A small-molecule ligand and the protein it binds are described below.
Small molecule (SMILES): CC(=O)N[C@@H]1[C@@H](O)[C@H](O)[C@@H](CO)O[C@H]1O

Binding-site contacts:
Ligand atom O7 contacts residue ASN265 of chain 1.C at 3.6 Å (h-bond).
Ligand atom C4 contacts residue ASN265 of chain 1.C at 4.2 Å.
Ligand atom C7 contacts residue ASN265 of chain 1.C at 3.0 Å.
Ligand atom C1 contacts residue THR267 of chain 1.C at 4.4 Å.
Ligand atom N2 contacts residue ASN265 of chain 1.C at 2.8 Å (h-bond).
Ligand atom O5 contacts residue GLU268 of chain 1.C at 3.1 Å (salt-bridge).
Ligand atom C1 contacts residue ASN265 of chain 1.C at 1.4 Å.
Ligand atom C5 contacts residue GLU268 of chain 1.C at 3.9 Å.
Ligand atom O5 contacts residue ASN265 of chain 1.C at 2.3 Å (h-bond).
Ligand atom C3 contacts residue ASN265 of chain 1.C at 3.8 Å.
Ligand atom C8 contacts residue ASN265 of chain 1.C at 3.4 Å.
Ligand atom C1 contacts residue GLU268 of chain 1.C at 3.8 Å.
Ligand atom C6 contacts residue GLU268 of chain 1.C at 3.8 Å.
Ligand atom C5 contacts residue ASN265 of chain 1.C at 3.6 Å.
Ligand atom C2 contacts residue ASN265 of chain 1.C at 2.5 Å.

Sequence of chain 1.C:
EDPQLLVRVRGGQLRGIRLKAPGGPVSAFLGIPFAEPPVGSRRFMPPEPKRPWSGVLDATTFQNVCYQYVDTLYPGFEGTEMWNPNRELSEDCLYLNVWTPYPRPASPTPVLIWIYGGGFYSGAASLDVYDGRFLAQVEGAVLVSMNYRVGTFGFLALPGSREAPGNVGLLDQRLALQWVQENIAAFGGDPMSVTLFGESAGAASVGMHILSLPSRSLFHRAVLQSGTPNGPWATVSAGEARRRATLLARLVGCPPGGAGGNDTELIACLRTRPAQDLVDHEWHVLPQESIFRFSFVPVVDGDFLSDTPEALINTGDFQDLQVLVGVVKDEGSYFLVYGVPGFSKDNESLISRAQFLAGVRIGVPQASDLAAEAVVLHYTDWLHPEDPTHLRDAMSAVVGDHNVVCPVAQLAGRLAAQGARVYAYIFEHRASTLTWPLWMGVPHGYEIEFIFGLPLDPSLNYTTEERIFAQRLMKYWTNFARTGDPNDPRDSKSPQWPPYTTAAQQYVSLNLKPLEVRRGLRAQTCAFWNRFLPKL